Binding-site contacts:
Ligand atom C4 contacts residue ASN14 of chain 1.D at 3.8 Å.
Ligand atom C6 contacts residue TYR100 of chain 1.D at 3.9 Å (hydrophobic).
Ligand atom C4 contacts residue LEU99 of chain 1.D at 3.5 Å (hydrophobic).
Ligand atom O6 contacts residue ALA207 of chain 1.D at 3.2 Å.
Ligand atom O2 contacts residue GLY98 of chain 1.D at 3.6 Å.
Ligand atom C4 contacts residue ASP208 of chain 1.D at 3.4 Å.
Ligand atom O6 contacts residue LEU99 of chain 1.D at 3.4 Å.
Ligand atom C6 contacts residue ALA207 of chain 1.D at 3.6 Å (hydrophobic).
Ligand atom O5 contacts residue TYR100 of chain 1.D at 4.1 Å.
Ligand atom O5 contacts residue LEU99 of chain 1.D at 3.0 Å (h-bond).
Ligand atom C1 contacts residue LEU99 of chain 1.D at 3.7 Å (hydrophobic).
Ligand atom O6 contacts residue TYR100 of chain 1.D at 3.0 Å (h-bond).
Ligand atom O6 contacts residue GLY98 of chain 1.D at 3.1 Å.
Ligand atom O6 contacts residue TYR100 of chain 1.D at 3.8 Å.
Ligand atom O6 contacts residue LEU99 of chain 1.D at 3.2 Å (h-bond).
Ligand atom C6 contacts residue LEU99 of chain 1.D at 3.8 Å (hydrophobic).
Ligand atom C5 contacts residue ASP208 of chain 1.D at 4.0 Å.
Ligand atom C6 contacts residue TYR12 of chain 1.D at 3.5 Å (hydrophobic).
Ligand atom O5 contacts residue GLY98 of chain 1.D at 3.9 Å.
Ligand atom C6 contacts residue ASP208 of chain 1.D at 3.4 Å.
Ligand atom O4 contacts residue ASP208 of chain 1.D at 2.6 Å (salt-bridge).
Ligand atom O4 contacts residue TYR12 of chain 1.D at 3.5 Å.
Ligand atom O3 contacts residue ARG228 of chain 1.D at 2.9 Å (salt-bridge).
Ligand atom C6 contacts residue TYR12 of chain 1.D at 3.7 Å (hydrophobic).
Ligand atom C5 contacts residue LEU99 of chain 1.D at 4.1 Å (hydrophobic).
Ligand atom C3 contacts residue ARG228 of chain 1.D at 3.8 Å.
Ligand atom O2 contacts residue LEU99 of chain 1.D at 3.7 Å.
Ligand atom O6 contacts residue ASP208 of chain 1.D at 2.6 Å (salt-bridge).
Ligand atom O4 contacts residue ASN14 of chain 1.D at 2.6 Å (h-bond).
Ligand atom C5 contacts residue TYR12 of chain 1.D at 4.0 Å (hydrophobic).
Ligand atom C4 contacts residue GLY227 of chain 1.D at 3.8 Å.
Ligand atom O3 contacts residue LEU99 of chain 1.D at 4.0 Å.
Ligand atom C6 contacts residue TYR100 of chain 1.D at 3.7 Å (hydrophobic).
Ligand atom C3 contacts residue ASN14 of chain 1.D at 4.1 Å.
Ligand atom O2 contacts residue LEU99 of chain 1.D at 3.6 Å.
Ligand atom O4 contacts residue ARG228 of chain 1.D at 3.3 Å.
Ligand atom C6 contacts residue LEU99 of chain 1.D at 4.0 Å (hydrophobic).
Ligand atom C5 contacts residue LEU99 of chain 1.D at 4.0 Å (hydrophobic).
Ligand atom C4 contacts residue ARG228 of chain 1.D at 3.6 Å.
Ligand atom O3 contacts residue GLY227 of chain 1.D at 3.5 Å.

A protein and the small-molecule ligand that binds it are described below.
Small molecule (SMILES): CO[C@@H]1O[C@H](CO)[C@@H](O[C@H]2O[C@H](CO)[C@@H](O)[C@H](O)[C@@H]2O)[C@H](O)[C@@H]1O

Sequence of chain 1.D:
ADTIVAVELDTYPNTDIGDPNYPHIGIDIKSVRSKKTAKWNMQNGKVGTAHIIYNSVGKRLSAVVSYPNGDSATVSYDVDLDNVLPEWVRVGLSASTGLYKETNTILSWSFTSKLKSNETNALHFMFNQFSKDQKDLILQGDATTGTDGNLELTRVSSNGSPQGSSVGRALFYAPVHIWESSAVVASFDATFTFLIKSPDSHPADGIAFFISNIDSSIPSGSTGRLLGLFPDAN